Sequence of chain 1.B:
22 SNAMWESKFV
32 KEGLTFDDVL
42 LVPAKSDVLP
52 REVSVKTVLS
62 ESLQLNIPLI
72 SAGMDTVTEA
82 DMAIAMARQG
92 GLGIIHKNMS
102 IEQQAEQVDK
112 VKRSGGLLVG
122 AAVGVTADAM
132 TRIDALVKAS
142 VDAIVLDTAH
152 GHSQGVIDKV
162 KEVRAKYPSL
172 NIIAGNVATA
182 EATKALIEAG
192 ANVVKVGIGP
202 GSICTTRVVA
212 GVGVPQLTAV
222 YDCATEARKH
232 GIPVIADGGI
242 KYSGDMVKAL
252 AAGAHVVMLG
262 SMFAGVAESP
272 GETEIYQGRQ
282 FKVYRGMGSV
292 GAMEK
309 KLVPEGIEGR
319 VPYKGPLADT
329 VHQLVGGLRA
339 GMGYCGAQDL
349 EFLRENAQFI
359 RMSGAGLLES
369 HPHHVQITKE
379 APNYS

Sequence of chain 1.D:
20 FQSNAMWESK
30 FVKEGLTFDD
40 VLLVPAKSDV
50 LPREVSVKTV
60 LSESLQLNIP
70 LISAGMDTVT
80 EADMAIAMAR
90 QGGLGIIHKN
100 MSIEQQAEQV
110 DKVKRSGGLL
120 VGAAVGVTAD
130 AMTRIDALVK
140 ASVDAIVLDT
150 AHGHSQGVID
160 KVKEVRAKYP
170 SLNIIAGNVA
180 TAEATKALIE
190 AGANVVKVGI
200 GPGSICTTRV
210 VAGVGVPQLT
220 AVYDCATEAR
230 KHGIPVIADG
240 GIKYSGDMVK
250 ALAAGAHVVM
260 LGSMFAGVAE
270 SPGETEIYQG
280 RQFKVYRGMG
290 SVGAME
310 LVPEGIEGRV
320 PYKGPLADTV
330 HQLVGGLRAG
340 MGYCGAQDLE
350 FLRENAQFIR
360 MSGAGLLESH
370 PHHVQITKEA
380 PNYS

Binding-site contacts:
Ligand atom N3 contacts residue GLU313 of chain 1.D at 3.3 Å (salt-bridge).
Ligand atom CL contacts residue VAL49 of chain 1.B at 3.9 Å.
Ligand atom O3 contacts residue SER154 of chain 1.D at 3.7 Å.
Ligand atom O3 contacts residue LEU50 of chain 1.B at 3.6 Å.
Ligand atom C10 contacts residue ALA150 of chain 1.D at 3.7 Å (hydrophobic).
Ligand atom C29 contacts residue GLY156 of chain 1.D at 3.9 Å.
Ligand atom O4 contacts residue THR149 of chain 1.D at 3.5 Å.
Ligand atom C10 contacts residue GLU313 of chain 1.D at 3.7 Å.
Ligand atom C25 contacts residue SER154 of chain 1.D at 3.8 Å.
Ligand atom O6 contacts residue GLY156 of chain 1.D at 3.4 Å.
Ligand atom C18 contacts residue TYR342 of chain 1.B at 3.7 Å (hydrophobic).
Ligand atom C9 contacts residue IMP1 of chain 1.V at 3.6 Å.
Ligand atom C7 contacts residue ALA150 of chain 1.D at 3.6 Å (hydrophobic).
Ligand atom C3 contacts residue GLY289 of chain 1.D at 3.4 Å.
Ligand atom O4 contacts residue HIS151 of chain 1.D at 3.4 Å (h-bond).
Ligand atom C13 contacts residue VAL311 of chain 1.D at 3.6 Å (hydrophobic).
Ligand atom O4 contacts residue ALA150 of chain 1.D at 3.5 Å (h-bond).
Ligand atom O2 contacts residue ALA150 of chain 1.D at 3.8 Å.
Ligand atom C8 contacts residue ALA150 of chain 1.D at 3.4 Å (hydrophobic).
Ligand atom C2 contacts residue GLY289 of chain 1.D at 3.5 Å.
Ligand atom C18 contacts residue ALA338 of chain 1.B at 3.9 Å (hydrophobic).
Ligand atom O6 contacts residue VAL157 of chain 1.D at 3.6 Å (h-bond).
Ligand atom C6 contacts residue ALA150 of chain 1.D at 3.7 Å (hydrophobic).
Ligand atom C8 contacts residue THR207 of chain 1.D at 3.6 Å.
Ligand atom N4 contacts residue GLU313 of chain 1.D at 3.1 Å (salt-bridge).
Ligand atom C7 contacts residue IMP1 of chain 1.V at 3.6 Å.
Ligand atom C19 contacts residue ALA338 of chain 1.B at 3.6 Å (hydrophobic).
Ligand atom C25 contacts residue HIS151 of chain 1.D at 3.6 Å.
Ligand atom C27 contacts residue LEU50 of chain 1.B at 3.6 Å (hydrophobic).
Ligand atom N4 contacts residue ALA150 of chain 1.D at 3.7 Å.
Ligand atom O6 contacts residue SER154 of chain 1.D at 2.4 Å (h-bond).
Ligand atom C20 contacts residue HIS151 of chain 1.D at 3.8 Å.
Ligand atom C13 contacts residue GLU313 of chain 1.D at 3.8 Å.
Ligand atom C29 contacts residue SER154 of chain 1.D at 3.7 Å.
Ligand atom C8 contacts residue TYR342 of chain 1.B at 3.7 Å (hydrophobic).
Ligand atom C8 contacts residue IMP1 of chain 1.V at 3.3 Å.
Ligand atom C3 contacts residue MET288 of chain 1.D at 3.4 Å (hydrophobic).
Ligand atom CL contacts residue HIS151 of chain 1.D at 3.6 Å.
Ligand atom C4 contacts residue GLY289 of chain 1.D at 3.6 Å.
Ligand atom CL contacts residue GLY341 of chain 1.B at 3.6 Å.

The protein below binds the small molecule below.
Small molecule (SMILES): C=C(C)c1cccc(C(C)(C)NC(=O)Nc2ccc(Cl)c(O[C@H]3O[C@H](CO)[C@@H](O)[C@H]3O)c2)c1